Binding-site contacts:
Ligand atom C11 contacts residue ALA23 of chain 1.A at 3.7 Å (hydrophobic).
Ligand atom C06 contacts residue HIS20 of chain 1.A at 3.9 Å.
Ligand atom C12 contacts residue SER54 of chain 1.A at 3.7 Å.
Ligand atom N14 contacts residue ALA23 of chain 1.A at 3.9 Å.
Ligand atom C12 contacts residue THR32 of chain 1.A at 4.1 Å.
Ligand atom C08 contacts residue ALA23 of chain 1.A at 4.0 Å (hydrophobic).
Ligand atom O05 contacts residue HIS20 of chain 1.A at 4.0 Å.
Ligand atom N14 contacts residue ILE57 of chain 1.A at 3.6 Å.
Ligand atom C13 contacts residue LEU53 of chain 1.A at 4.0 Å (hydrophobic).
Ligand atom C06 contacts residue EDO1 of chain 1.H at 3.1 Å.
Ligand atom C15 contacts residue ALA23 of chain 1.A at 3.6 Å (hydrophobic).
Ligand atom C08 contacts residue HIS20 of chain 1.A at 3.4 Å.
Ligand atom C08 contacts residue EDO1 of chain 1.H at 3.6 Å.
Ligand atom C10 contacts residue ALA23 of chain 1.A at 3.5 Å (hydrophobic).
Ligand atom N14 contacts residue SER54 of chain 1.A at 4.2 Å.
Ligand atom C15 contacts residue ILE57 of chain 1.A at 3.9 Å (hydrophobic).
Ligand atom C04 contacts residue HIS20 of chain 1.A at 4.2 Å.
Ligand atom C10 contacts residue EDO1 of chain 1.H at 4.2 Å.
Ligand atom C13 contacts residue ALA23 of chain 1.A at 4.1 Å (hydrophobic).
Ligand atom C12 contacts residue ALA23 of chain 1.A at 4.0 Å (hydrophobic).
Ligand atom F07 contacts residue EDO1 of chain 1.H at 2.7 Å.
Ligand atom F07 contacts residue ILE24 of chain 1.A at 4.2 Å.
Ligand atom F07 contacts residue HIS20 of chain 1.A at 3.4 Å.
Ligand atom C11 contacts residue EDO1 of chain 1.H at 3.7 Å.
Ligand atom C13 contacts residue THR32 of chain 1.A at 3.9 Å.
Ligand atom O09 contacts residue HIS20 of chain 1.A at 2.7 Å.
Ligand atom N14 contacts residue LEU53 of chain 1.A at 3.8 Å.
Ligand atom C01 contacts residue ILE57 of chain 1.A at 4.0 Å (hydrophobic).
Ligand atom O09 contacts residue ALA23 of chain 1.A at 4.5 Å.
Ligand atom C13 contacts residue SER54 of chain 1.A at 3.2 Å.

Sequence of chain 1.A:
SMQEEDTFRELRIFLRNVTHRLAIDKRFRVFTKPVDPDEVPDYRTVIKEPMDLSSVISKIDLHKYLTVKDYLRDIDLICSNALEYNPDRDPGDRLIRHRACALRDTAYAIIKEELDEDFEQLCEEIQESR

This small molecule binds to this protein.
Small molecule (SMILES): CCOC(=O)[C@@H](F)[C@@H](O)c1cccnc1